Sequence of chain 1.B:
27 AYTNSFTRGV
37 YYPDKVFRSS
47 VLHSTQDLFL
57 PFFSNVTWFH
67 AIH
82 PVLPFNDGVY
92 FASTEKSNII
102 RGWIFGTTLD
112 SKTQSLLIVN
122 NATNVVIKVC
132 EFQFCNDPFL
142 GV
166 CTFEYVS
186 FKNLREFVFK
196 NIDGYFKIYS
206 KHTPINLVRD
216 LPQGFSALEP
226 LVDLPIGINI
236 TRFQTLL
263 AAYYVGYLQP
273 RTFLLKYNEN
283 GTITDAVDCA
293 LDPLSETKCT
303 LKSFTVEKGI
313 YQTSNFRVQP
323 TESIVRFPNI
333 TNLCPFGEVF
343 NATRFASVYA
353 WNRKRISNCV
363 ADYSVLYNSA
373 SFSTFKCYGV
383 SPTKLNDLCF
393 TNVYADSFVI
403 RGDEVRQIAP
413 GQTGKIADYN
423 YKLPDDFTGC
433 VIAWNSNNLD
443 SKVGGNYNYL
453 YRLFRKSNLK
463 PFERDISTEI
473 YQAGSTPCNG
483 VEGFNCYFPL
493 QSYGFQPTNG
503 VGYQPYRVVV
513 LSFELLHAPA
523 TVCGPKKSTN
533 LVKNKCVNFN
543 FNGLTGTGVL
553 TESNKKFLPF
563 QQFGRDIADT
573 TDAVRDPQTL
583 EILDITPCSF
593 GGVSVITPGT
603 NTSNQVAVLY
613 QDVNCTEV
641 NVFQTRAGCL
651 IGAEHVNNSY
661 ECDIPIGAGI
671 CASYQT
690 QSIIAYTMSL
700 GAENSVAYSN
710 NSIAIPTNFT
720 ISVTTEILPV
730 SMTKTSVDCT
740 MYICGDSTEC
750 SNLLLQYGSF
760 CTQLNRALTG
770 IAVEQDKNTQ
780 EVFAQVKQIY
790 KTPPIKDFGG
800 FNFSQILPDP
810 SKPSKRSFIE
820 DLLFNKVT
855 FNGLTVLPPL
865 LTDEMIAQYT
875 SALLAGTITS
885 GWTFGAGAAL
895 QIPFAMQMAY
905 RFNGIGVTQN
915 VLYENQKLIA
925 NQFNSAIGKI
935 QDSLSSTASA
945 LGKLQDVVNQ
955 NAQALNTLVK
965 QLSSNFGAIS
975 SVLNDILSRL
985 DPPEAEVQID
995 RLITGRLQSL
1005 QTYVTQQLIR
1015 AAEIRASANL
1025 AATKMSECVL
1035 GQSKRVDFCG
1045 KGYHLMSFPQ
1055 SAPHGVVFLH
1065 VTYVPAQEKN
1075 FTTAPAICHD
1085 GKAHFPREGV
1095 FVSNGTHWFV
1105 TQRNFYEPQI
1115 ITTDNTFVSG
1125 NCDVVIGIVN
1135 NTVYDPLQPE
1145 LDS

Sequence of chain 1.A:
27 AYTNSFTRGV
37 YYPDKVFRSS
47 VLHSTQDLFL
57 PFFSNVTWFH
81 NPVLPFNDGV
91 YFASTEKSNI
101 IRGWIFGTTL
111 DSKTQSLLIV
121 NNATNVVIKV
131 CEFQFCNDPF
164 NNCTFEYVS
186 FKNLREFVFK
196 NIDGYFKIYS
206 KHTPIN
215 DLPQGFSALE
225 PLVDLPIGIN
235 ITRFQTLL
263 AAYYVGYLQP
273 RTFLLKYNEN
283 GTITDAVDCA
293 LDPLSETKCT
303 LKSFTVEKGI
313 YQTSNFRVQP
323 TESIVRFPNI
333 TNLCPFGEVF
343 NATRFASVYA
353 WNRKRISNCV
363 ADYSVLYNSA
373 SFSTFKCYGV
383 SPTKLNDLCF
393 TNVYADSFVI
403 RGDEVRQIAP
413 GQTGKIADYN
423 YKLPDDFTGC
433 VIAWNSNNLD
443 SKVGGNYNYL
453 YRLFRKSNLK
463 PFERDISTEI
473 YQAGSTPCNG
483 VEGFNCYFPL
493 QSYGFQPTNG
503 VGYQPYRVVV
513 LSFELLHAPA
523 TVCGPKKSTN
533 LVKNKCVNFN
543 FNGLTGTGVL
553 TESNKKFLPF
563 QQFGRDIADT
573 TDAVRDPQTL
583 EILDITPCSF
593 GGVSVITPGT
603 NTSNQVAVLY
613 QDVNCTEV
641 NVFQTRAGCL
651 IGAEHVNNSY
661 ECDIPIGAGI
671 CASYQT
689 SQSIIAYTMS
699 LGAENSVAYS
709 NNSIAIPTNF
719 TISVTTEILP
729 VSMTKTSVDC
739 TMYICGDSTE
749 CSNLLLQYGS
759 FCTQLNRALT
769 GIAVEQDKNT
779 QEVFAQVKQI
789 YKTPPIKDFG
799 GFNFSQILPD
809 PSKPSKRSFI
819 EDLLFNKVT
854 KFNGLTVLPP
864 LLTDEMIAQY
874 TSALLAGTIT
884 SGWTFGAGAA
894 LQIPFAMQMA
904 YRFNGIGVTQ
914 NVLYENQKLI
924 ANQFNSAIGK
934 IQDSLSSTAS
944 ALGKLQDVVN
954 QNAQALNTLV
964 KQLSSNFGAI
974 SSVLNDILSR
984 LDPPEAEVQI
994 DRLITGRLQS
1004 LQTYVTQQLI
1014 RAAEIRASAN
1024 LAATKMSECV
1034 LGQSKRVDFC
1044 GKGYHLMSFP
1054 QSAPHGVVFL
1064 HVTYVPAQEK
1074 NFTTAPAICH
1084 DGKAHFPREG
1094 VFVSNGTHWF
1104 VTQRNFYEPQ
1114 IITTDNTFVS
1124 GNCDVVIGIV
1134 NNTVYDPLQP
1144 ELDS

The protein below binds the small molecule below.
Small molecule (SMILES): CC(=O)N[C@@H]1[C@@H](O)[C@H](O)[C@@H](CO)O[C@H]1O

Binding-site contacts:
Ligand atom C7 contacts residue ASN709 of chain 1.B at 3.3 Å.
Ligand atom C2 contacts residue ASN709 of chain 1.B at 2.5 Å.
Ligand atom C4 contacts residue ASN709 of chain 1.B at 4.3 Å.
Ligand atom C8 contacts residue GLY1131 of chain 1.B at 4.1 Å.
Ligand atom C1 contacts residue ASN709 of chain 1.B at 1.4 Å.
Ligand atom C1 contacts residue ASP796 of chain 1.A at 4.4 Å.
Ligand atom C5 contacts residue ASN709 of chain 1.B at 3.7 Å.
Ligand atom O7 contacts residue GLY1131 of chain 1.B at 4.5 Å.
Ligand atom O7 contacts residue ASN709 of chain 1.B at 3.6 Å.
Ligand atom N2 contacts residue ASN709 of chain 1.B at 2.9 Å (h-bond).
Ligand atom C8 contacts residue ASN710 of chain 1.B at 4.3 Å.
Ligand atom O5 contacts residue ASP796 of chain 1.A at 3.5 Å (salt-bridge).
Ligand atom C6 contacts residue ASP796 of chain 1.A at 4.3 Å.
Ligand atom O6 contacts residue ASP796 of chain 1.A at 3.8 Å.
Ligand atom O5 contacts residue ASN709 of chain 1.B at 2.5 Å (h-bond).
Ligand atom C8 contacts residue ASN709 of chain 1.B at 3.9 Å.
Ligand atom O7 contacts residue ILE1130 of chain 1.B at 4.4 Å.
Ligand atom C3 contacts residue ASN709 of chain 1.B at 3.8 Å.